Sequence of chain 1.A:
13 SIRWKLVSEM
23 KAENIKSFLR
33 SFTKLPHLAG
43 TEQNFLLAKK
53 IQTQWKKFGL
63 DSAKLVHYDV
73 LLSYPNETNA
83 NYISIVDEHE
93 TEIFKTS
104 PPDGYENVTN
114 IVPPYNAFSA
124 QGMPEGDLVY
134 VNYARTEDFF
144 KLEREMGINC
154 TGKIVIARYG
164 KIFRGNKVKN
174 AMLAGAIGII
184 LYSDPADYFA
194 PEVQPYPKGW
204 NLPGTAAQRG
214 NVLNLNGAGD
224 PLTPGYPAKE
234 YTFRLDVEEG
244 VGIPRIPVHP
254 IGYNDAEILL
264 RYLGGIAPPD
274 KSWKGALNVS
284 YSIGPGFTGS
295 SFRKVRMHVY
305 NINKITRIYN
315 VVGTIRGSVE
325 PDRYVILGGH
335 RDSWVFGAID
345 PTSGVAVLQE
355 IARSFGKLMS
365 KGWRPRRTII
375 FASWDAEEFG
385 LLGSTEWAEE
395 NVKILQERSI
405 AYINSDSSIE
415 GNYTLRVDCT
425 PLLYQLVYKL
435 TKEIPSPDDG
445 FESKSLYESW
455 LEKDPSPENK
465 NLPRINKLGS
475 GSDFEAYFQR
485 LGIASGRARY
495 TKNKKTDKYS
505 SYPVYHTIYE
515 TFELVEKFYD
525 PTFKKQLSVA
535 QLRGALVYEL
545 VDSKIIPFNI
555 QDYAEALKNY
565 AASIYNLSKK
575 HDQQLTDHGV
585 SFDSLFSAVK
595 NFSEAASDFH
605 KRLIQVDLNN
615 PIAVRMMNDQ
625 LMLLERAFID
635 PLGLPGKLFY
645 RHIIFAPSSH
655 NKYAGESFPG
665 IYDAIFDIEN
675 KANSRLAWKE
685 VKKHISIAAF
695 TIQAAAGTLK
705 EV

Sequence of chain 2.A:
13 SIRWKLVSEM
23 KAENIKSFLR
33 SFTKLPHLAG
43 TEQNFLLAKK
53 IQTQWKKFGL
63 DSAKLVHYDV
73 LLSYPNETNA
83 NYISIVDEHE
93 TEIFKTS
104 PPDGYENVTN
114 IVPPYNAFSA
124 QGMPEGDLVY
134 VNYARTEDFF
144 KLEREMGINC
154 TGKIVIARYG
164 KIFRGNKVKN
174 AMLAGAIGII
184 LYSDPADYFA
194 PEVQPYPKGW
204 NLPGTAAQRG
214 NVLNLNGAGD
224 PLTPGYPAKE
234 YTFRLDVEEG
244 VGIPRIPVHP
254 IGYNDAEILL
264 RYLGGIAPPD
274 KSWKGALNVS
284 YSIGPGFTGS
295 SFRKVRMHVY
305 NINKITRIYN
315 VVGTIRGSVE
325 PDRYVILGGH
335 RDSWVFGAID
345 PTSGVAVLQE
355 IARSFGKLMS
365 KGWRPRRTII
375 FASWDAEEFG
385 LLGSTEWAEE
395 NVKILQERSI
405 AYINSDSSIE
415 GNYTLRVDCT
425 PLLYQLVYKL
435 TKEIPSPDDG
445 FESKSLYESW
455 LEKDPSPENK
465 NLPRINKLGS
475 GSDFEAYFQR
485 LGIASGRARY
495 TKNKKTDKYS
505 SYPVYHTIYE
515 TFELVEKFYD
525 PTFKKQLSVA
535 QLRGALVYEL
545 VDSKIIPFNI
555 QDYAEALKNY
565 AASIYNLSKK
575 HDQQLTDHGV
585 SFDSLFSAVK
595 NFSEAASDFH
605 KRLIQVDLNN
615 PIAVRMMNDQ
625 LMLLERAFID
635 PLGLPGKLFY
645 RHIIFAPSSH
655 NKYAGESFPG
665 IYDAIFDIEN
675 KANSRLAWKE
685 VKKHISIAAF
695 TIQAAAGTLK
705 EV

Binding-site contacts:
Ligand atom C7 contacts residue TYR234 of chain 2.A at 4.2 Å (hydrophobic).
Ligand atom C1 contacts residue GLN697 of chain 1.A at 3.8 Å.
Ligand atom N2 contacts residue SER591 of chain 1.A at 2.8 Å (h-bond).
Ligand atom C8 contacts residue TYR234 of chain 2.A at 3.8 Å (hydrophobic).
Ligand atom O7 contacts residue TYR234 of chain 2.A at 4.0 Å.
Ligand atom C2 contacts residue ASN595 of chain 1.A at 2.5 Å.
Ligand atom C6 contacts residue GLU233 of chain 2.A at 3.9 Å.
Ligand atom C3 contacts residue SER591 of chain 1.A at 3.5 Å.
Ligand atom O6 contacts residue GLU233 of chain 2.A at 3.4 Å (salt-bridge).
Ligand atom C8 contacts residue SER588 of chain 1.A at 3.6 Å.
Ligand atom C8 contacts residue GLN697 of chain 1.A at 4.0 Å.
Ligand atom C8 contacts residue ALA693 of chain 1.A at 4.5 Å (hydrophobic).
Ligand atom C7 contacts residue SER591 of chain 1.A at 3.9 Å.
Ligand atom C8 contacts residue ALA592 of chain 1.A at 3.9 Å (hydrophobic).
Ligand atom C8 contacts residue SER591 of chain 1.A at 4.1 Å.
Ligand atom O5 contacts residue ASN595 of chain 1.A at 2.3 Å (h-bond).
Ligand atom C5 contacts residue GLU233 of chain 2.A at 4.2 Å.
Ligand atom N2 contacts residue GLN697 of chain 1.A at 3.5 Å (h-bond).
Ligand atom C7 contacts residue GLN697 of chain 1.A at 3.3 Å.
Ligand atom C3 contacts residue ASN595 of chain 1.A at 3.8 Å.
Ligand atom O7 contacts residue ASN595 of chain 1.A at 4.2 Å.
Ligand atom C1 contacts residue SER591 of chain 1.A at 3.5 Å.
Ligand atom C2 contacts residue GLN697 of chain 1.A at 3.8 Å.
Ligand atom O4 contacts residue GLU233 of chain 2.A at 3.4 Å (salt-bridge).
Ligand atom N2 contacts residue ALA592 of chain 1.A at 4.2 Å.
Ligand atom C1 contacts residue ASN595 of chain 1.A at 1.4 Å.
Ligand atom O3 contacts residue SER591 of chain 1.A at 4.3 Å.
Ligand atom N2 contacts residue ASN595 of chain 1.A at 2.9 Å (h-bond).
Ligand atom C7 contacts residue ASN595 of chain 1.A at 3.8 Å.
Ligand atom C4 contacts residue ASN595 of chain 1.A at 4.3 Å.
Ligand atom O7 contacts residue GLN697 of chain 1.A at 3.3 Å (h-bond).
Ligand atom C4 contacts residue GLU233 of chain 2.A at 4.4 Å.
Ligand atom C2 contacts residue SER591 of chain 1.A at 3.5 Å.
Ligand atom C5 contacts residue ASN595 of chain 1.A at 3.6 Å.

A small-molecule ligand and the protein it binds are described below.
Small molecule (SMILES): CC(=O)N[C@H]1[C@H](O[C@H]2[C@H](O)[C@@H](NC(C)=O)CO[C@@H]2CO)O[C@H](CO)[C@@H](O)[C@@H]1O